Sequence of chain 1.H:
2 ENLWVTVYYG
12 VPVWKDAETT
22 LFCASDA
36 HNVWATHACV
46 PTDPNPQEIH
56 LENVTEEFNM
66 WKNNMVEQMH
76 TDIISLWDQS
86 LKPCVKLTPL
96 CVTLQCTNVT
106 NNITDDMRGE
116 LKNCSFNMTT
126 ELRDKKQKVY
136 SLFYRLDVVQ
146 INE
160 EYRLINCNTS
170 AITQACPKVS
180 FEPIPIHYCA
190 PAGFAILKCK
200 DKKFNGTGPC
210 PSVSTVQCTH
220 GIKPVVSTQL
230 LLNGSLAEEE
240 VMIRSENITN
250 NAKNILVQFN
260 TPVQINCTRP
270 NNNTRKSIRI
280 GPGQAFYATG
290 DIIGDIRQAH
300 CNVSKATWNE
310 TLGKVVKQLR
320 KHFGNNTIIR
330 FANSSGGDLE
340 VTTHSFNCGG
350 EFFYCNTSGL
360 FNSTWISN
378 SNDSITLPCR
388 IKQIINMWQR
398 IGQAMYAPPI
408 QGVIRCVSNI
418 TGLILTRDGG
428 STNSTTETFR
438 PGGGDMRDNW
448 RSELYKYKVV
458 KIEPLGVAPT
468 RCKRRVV

Binding-site contacts:
Ligand atom C2 contacts residue ASN324 of chain 1.H at 2.4 Å.
Ligand atom C8 contacts residue ASN324 of chain 1.H at 4.3 Å.
Ligand atom C1 contacts residue ASN324 of chain 1.H at 1.4 Å.
Ligand atom C3 contacts residue ASN324 of chain 1.H at 3.8 Å.
Ligand atom C7 contacts residue ASN324 of chain 1.H at 3.2 Å.
Ligand atom O7 contacts residue ASN324 of chain 1.H at 3.1 Å (h-bond).
Ligand atom C4 contacts residue ASN324 of chain 1.H at 4.2 Å.
Ligand atom N2 contacts residue ASN324 of chain 1.H at 2.8 Å (h-bond).
Ligand atom C5 contacts residue ASN324 of chain 1.H at 3.7 Å.
Ligand atom O5 contacts residue ASN324 of chain 1.H at 2.4 Å (h-bond).

The protein below binds the small molecule below.
Small molecule (SMILES): CC(=O)N[C@@H]1[C@@H](O)[C@H](O)[C@@H](CO)O[C@H]1O